Binding-site contacts:
Ligand atom C6 contacts residue TYR47 of chain 1.B at 3.7 Å (hydrophobic).
Ligand atom N28 contacts residue ASP199 of chain 1.B at 3.0 Å (salt-bridge).
Ligand atom C34 contacts residue HIS43 of chain 1.B at 3.6 Å.
Ligand atom C10 contacts residue TRP92 of chain 1.B at 3.6 Å (hydrophobic).
Ligand atom N28 contacts residue GLY230 of chain 1.B at 2.8 Å (h-bond).
Ligand atom C33 contacts residue ARG233 of chain 1.B at 3.3 Å.
Ligand atom C10 contacts residue TYR47 of chain 1.B at 3.7 Å (hydrophobic).
Ligand atom C24 contacts residue TRP227 of chain 1.B at 3.6 Å (hydrophobic).
Ligand atom C32 contacts residue GLY230 of chain 1.B at 3.5 Å.
Ligand atom C24 contacts residue GLY228 of chain 1.B at 3.5 Å.
Ligand atom O14 contacts residue GLY228 of chain 1.B at 3.1 Å (h-bond).
Ligand atom C40 contacts residue GLU229 of chain 1.B at 3.7 Å.
Ligand atom C1 contacts residue TRP50 of chain 1.B at 3.6 Å (hydrophobic).
Ligand atom N11 contacts residue GLY228 of chain 1.B at 3.1 Å (h-bond).
Ligand atom C10 contacts residue LEU96 of chain 1.B at 3.7 Å (hydrophobic).
Ligand atom CL contacts residue TRP227 of chain 1.B at 3.4 Å.
Ligand atom C1 contacts residue TYR47 of chain 1.B at 3.5 Å (hydrophobic).
Ligand atom C27 contacts residue ALA200 of chain 1.B at 3.3 Å (hydrophobic).
Ligand atom C8 contacts residue GLU229 of chain 1.B at 3.5 Å.
Ligand atom N29 contacts residue GLY238 of chain 1.B at 3.5 Å.
Ligand atom N19 contacts residue SER205 of chain 1.B at 3.6 Å.
Ligand atom C23 contacts residue GLY228 of chain 1.B at 3.2 Å.
Ligand atom C20 contacts residue SER205 of chain 1.B at 2.9 Å.
Ligand atom N28 contacts residue ALA200 of chain 1.B at 3.2 Å (h-bond).
Ligand atom C44 contacts residue GLU229 of chain 1.B at 3.6 Å.
Ligand atom O9 contacts residue GLU94 of chain 1.B at 3.5 Å (salt-bridge).
Ligand atom O14 contacts residue TRP227 of chain 1.B at 3.3 Å.
Ligand atom O9 contacts residue ASN95 of chain 1.B at 3.5 Å.
Ligand atom C2 contacts residue TRP50 of chain 1.B at 3.5 Å (hydrophobic).
Ligand atom CL contacts residue ASN95 of chain 1.B at 3.2 Å.
Ligand atom C10 contacts residue GLU94 of chain 1.B at 3.6 Å.
Ligand atom C22 contacts residue GLY228 of chain 1.B at 3.6 Å.
Ligand atom N19 contacts residue HIS43 of chain 1.B at 3.6 Å.
Ligand atom O10 contacts residue GLU229 of chain 1.B at 3.6 Å.
Ligand atom N29 contacts residue ALA200 of chain 1.B at 3.4 Å (h-bond).
Ligand atom N29 contacts residue ASP199 of chain 1.B at 3.0 Å (salt-bridge).
Ligand atom O9 contacts residue LEU96 of chain 1.B at 3.6 Å (h-bond).
Ligand atom N19 contacts residue SER226 of chain 1.B at 3.0 Å (h-bond).
Ligand atom C33 contacts residue GLY230 of chain 1.B at 3.5 Å.
Ligand atom C16 contacts residue LEU96 of chain 1.B at 3.7 Å (hydrophobic).

Sequence of chain 1.B:
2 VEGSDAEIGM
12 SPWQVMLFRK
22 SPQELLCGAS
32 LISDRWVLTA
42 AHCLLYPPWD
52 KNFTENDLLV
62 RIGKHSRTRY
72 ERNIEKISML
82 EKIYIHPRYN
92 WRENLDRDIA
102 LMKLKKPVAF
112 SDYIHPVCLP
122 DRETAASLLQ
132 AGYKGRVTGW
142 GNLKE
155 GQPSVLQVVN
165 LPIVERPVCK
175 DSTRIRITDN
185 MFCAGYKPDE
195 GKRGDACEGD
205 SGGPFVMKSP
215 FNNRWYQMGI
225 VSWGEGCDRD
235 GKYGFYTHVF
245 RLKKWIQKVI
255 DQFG

This protein binds this small molecule.
Small molecule (SMILES): [H]/N=C(\N)c1ccc(CNC(=O)[C@@H]2CCCN2C(=O)[C@H](CC(=O)NCc2ccc(C#N)cc2)NS(=O)(=O)c2ccc(OC)c(Cl)c2)cc1